This small molecule binds to this protein.
Small molecule (SMILES): CC(=O)N[C@@H]1[C@@H](O)[C@H](O)[C@@H](CO)O[C@H]1O

Binding-site contacts:
Ligand atom N2 contacts residue ASN64 of chain 1.B at 3.5 Å (h-bond).
Ligand atom C1 contacts residue SER62 of chain 1.B at 4.1 Å.
Ligand atom N2 contacts residue SER62 of chain 1.B at 2.7 Å (h-bond).
Ligand atom O5 contacts residue ASN211 of chain 1.B at 2.5 Å (h-bond).
Ligand atom N2 contacts residue ARG88 of chain 1.B at 3.7 Å.
Ligand atom C8 contacts residue NAG1 of chain 1.U at 2.9 Å.
Ligand atom C3 contacts residue SER62 of chain 1.B at 4.1 Å.
Ligand atom C2 contacts residue SER62 of chain 1.B at 3.8 Å.
Ligand atom C5 contacts residue THR248 of chain 1.B at 3.5 Å.
Ligand atom O5 contacts residue THR248 of chain 1.B at 3.4 Å (h-bond).
Ligand atom C1 contacts residue ASN64 of chain 1.B at 3.9 Å.
Ligand atom C7 contacts residue ASN211 of chain 1.B at 3.7 Å.
Ligand atom C5 contacts residue ASN211 of chain 1.B at 3.7 Å.
Ligand atom C8 contacts residue ASN211 of chain 1.B at 4.2 Å.
Ligand atom O7 contacts residue SER62 of chain 1.B at 3.3 Å (h-bond).
Ligand atom C2 contacts residue ASN64 of chain 1.B at 4.0 Å.
Ligand atom C1 contacts residue ASN211 of chain 1.B at 1.4 Å.
Ligand atom O7 contacts residue TYR63 of chain 1.B at 3.9 Å.
Ligand atom C8 contacts residue ASN64 of chain 1.B at 3.5 Å.
Ligand atom C3 contacts residue ARG88 of chain 1.B at 3.6 Å.
Ligand atom O7 contacts residue ARG88 of chain 1.B at 3.6 Å.
Ligand atom O7 contacts residue ASN64 of chain 1.B at 3.5 Å (h-bond).
Ligand atom N2 contacts residue TYR63 of chain 1.B at 4.5 Å.
Ligand atom C2 contacts residue ARG88 of chain 1.B at 4.0 Å.
Ligand atom C2 contacts residue ASN211 of chain 1.B at 2.5 Å.
Ligand atom N2 contacts residue ASN211 of chain 1.B at 2.8 Å (h-bond).
Ligand atom C3 contacts residue ASN211 of chain 1.B at 3.9 Å.
Ligand atom C7 contacts residue NAG1 of chain 1.U at 4.2 Å.
Ligand atom C1 contacts residue THR248 of chain 1.B at 4.0 Å.
Ligand atom O3 contacts residue ARG88 of chain 1.B at 2.4 Å (salt-bridge).
Ligand atom O6 contacts residue THR248 of chain 1.B at 3.9 Å.
Ligand atom O7 contacts residue ASN211 of chain 1.B at 4.5 Å.
Ligand atom C6 contacts residue THR248 of chain 1.B at 3.3 Å.
Ligand atom C7 contacts residue ARG88 of chain 1.B at 3.2 Å.
Ligand atom C7 contacts residue ASN64 of chain 1.B at 3.2 Å.
Ligand atom C7 contacts residue SER62 of chain 1.B at 3.4 Å.
Ligand atom C8 contacts residue ARG88 of chain 1.B at 3.0 Å.
Ligand atom C4 contacts residue ASN211 of chain 1.B at 4.3 Å.

Sequence of chain 1.B:
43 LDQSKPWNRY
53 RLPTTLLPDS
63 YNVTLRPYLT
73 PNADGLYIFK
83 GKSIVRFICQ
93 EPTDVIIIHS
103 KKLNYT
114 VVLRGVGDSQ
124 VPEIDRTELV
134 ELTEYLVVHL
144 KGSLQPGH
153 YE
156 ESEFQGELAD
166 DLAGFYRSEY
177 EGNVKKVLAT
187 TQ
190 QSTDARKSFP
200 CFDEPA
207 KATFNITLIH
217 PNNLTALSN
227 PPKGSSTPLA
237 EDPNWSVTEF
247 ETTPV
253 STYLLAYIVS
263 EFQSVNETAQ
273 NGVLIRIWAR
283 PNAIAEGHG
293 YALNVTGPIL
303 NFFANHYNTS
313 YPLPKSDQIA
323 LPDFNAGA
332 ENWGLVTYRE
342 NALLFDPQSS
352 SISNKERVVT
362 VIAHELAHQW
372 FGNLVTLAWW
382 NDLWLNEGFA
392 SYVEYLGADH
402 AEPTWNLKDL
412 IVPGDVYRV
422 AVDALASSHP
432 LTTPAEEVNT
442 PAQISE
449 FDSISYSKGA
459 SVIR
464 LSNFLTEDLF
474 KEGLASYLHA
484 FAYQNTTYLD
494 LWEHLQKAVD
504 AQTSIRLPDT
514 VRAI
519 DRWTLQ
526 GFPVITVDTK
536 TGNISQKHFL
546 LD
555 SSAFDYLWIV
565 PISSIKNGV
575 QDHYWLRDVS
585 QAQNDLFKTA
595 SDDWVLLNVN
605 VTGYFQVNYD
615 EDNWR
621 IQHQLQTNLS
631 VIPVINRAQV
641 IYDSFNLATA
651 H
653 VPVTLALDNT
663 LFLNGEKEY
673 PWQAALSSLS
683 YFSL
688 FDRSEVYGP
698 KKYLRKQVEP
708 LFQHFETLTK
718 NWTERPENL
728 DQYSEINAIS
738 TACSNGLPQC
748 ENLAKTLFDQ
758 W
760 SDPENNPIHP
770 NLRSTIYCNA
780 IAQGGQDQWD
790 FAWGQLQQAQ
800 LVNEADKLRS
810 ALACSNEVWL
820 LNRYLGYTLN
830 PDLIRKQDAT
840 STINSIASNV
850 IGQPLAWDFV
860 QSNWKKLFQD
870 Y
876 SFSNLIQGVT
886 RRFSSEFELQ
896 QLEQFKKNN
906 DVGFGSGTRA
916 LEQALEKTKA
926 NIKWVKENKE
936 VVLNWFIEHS